The protein below binds the small molecule below.
Small molecule (SMILES): O=P(O)(O)OC[C@H]1O[C@](O)(CO)[C@@H](O)[C@@H]1O

Binding-site contacts:
Ligand atom C4 contacts residue MET248 of chain 2.A at 3.7 Å (hydrophobic).
Ligand atom O1P contacts residue TYR264 of chain 2.A at 3.4 Å.
Ligand atom O2P contacts residue ARG243 of chain 2.B at 3.2 Å (salt-bridge).
Ligand atom C3 contacts residue LEU275 of chain 2.A at 3.8 Å (hydrophobic).
Ligand atom C6 contacts residue LYS274 of chain 2.A at 3.4 Å.
Ligand atom O4 contacts residue MET248 of chain 2.A at 3.2 Å (h-bond).
Ligand atom C4 contacts residue GLY246 of chain 2.A at 3.8 Å.
Ligand atom O2 contacts residue ASP121 of chain 2.A at 3.2 Å (salt-bridge).
Ligand atom C3 contacts residue MET248 of chain 2.A at 3.9 Å (hydrophobic).
Ligand atom P contacts residue ASN212 of chain 2.A at 3.9 Å.
Ligand atom O3P contacts residue TYR264 of chain 2.A at 3.0 Å (h-bond).
Ligand atom O4 contacts residue SER247 of chain 2.A at 3.7 Å.
Ligand atom O3 contacts residue MET248 of chain 2.A at 2.9 Å.
Ligand atom C1 contacts residue MN1 of chain 2.D at 3.5 Å.
Ligand atom P contacts residue TYR244 of chain 2.A at 3.8 Å.
Ligand atom O6 contacts residue LYS274 of chain 2.A at 2.9 Å (salt-bridge).
Ligand atom O4 contacts residue TYR244 of chain 2.A at 3.6 Å.
Ligand atom C1 contacts residue LYS274 of chain 2.A at 3.7 Å.
Ligand atom C2 contacts residue LYS274 of chain 2.A at 3.7 Å.
Ligand atom O1 contacts residue GLU280 of chain 2.A at 2.9 Å (salt-bridge).
Ligand atom O6 contacts residue TYR264 of chain 2.A at 3.5 Å.
Ligand atom O1P contacts residue TYR244 of chain 2.A at 2.9 Å (h-bond).
Ligand atom C1 contacts residue ARG276 of chain 2.A at 3.2 Å.
Ligand atom O1 contacts residue MN1 of chain 2.D at 1.9 Å.
Ligand atom C3 contacts residue ASP121 of chain 2.A at 3.9 Å.
Ligand atom C6 contacts residue TYR244 of chain 2.A at 3.6 Å (hydrophobic).
Ligand atom O5 contacts residue LYS274 of chain 2.A at 2.7 Å (salt-bridge).
Ligand atom C6 contacts residue GLY246 of chain 2.A at 3.7 Å.
Ligand atom O2 contacts residue GLY122 of chain 2.A at 3.7 Å.
Ligand atom O1 contacts residue ASP121 of chain 2.A at 2.6 Å (salt-bridge).
Ligand atom O3P contacts residue TYR215 of chain 2.A at 3.4 Å (h-bond).
Ligand atom O3 contacts residue ASP121 of chain 2.A at 2.7 Å (salt-bridge).
Ligand atom C5 contacts residue LYS274 of chain 2.A at 3.1 Å.
Ligand atom O4 contacts residue GLY246 of chain 2.A at 3.9 Å.
Ligand atom O1P contacts residue ASN212 of chain 2.A at 3.0 Å (h-bond).
Ligand atom O2P contacts residue ASN212 of chain 2.A at 3.9 Å.
Ligand atom P contacts residue TYR264 of chain 2.A at 3.6 Å.
Ligand atom O1 contacts residue ARG276 of chain 2.A at 3.1 Å (salt-bridge).
Ligand atom O6 contacts residue TYR244 of chain 2.A at 3.7 Å.
Ligand atom C1 contacts residue ASP121 of chain 2.A at 3.8 Å.

Sequence of chain 2.B:
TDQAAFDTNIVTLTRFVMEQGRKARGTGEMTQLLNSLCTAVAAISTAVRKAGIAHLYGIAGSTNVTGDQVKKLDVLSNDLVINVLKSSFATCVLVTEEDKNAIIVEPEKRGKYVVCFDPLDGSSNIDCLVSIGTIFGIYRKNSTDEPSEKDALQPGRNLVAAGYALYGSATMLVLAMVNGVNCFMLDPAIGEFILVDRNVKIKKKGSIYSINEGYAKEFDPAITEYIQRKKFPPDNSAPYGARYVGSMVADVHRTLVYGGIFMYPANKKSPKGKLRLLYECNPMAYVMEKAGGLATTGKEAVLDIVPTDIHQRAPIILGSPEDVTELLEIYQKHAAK

Sequence of chain 2.A:
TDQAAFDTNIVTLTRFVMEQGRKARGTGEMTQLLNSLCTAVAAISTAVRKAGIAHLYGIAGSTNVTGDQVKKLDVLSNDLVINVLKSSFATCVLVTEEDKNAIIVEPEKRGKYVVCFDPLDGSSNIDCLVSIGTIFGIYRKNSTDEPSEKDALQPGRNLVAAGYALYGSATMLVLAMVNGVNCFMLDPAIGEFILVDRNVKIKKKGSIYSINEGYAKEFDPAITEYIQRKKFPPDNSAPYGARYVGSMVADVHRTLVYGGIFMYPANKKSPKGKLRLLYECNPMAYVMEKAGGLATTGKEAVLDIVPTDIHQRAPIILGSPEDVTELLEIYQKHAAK